Sequence of chain 1.C:
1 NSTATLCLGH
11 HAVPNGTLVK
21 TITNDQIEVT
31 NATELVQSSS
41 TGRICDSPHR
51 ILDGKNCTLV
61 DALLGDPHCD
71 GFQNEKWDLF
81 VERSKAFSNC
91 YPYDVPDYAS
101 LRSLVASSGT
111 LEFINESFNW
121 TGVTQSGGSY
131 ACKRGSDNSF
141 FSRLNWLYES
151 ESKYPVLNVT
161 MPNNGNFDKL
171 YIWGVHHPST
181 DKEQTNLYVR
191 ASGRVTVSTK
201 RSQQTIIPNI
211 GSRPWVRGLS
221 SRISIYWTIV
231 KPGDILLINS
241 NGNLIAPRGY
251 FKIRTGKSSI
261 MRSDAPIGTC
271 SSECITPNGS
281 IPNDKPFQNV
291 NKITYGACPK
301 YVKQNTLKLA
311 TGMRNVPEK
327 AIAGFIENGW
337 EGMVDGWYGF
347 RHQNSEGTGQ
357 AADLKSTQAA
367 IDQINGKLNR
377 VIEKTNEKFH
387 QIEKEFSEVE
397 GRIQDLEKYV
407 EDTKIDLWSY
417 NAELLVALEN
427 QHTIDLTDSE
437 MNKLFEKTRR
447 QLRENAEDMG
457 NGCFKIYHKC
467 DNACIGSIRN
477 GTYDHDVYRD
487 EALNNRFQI

Sequence of chain 1.A:
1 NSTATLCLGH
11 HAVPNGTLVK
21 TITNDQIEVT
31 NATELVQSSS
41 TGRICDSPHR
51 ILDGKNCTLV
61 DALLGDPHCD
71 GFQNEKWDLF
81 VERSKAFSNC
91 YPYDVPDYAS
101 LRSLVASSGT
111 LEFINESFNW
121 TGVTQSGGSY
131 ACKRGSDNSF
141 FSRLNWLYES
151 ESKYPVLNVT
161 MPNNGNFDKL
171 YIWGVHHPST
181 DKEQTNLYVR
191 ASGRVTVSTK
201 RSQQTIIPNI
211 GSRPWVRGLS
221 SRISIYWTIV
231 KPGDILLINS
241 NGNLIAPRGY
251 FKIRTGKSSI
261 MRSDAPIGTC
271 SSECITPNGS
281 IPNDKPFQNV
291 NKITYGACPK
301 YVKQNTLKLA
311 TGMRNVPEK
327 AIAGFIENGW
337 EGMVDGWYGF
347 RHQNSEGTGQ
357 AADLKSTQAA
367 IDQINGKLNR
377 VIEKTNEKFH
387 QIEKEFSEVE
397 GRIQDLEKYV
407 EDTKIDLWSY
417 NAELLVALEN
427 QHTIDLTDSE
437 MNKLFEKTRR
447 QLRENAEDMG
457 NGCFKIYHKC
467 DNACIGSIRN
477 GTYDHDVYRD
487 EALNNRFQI

The protein below binds the small molecule below.
Small molecule (SMILES): CC(=O)N[C@H]1[C@H](O[C@H]2[C@H](O)[C@@H](NC(C)=O)CO[C@@H]2CO)O[C@H](CO)[C@@H](O[C@@H]2O[C@H](CO)[C@@H](O)[C@H](O)[C@@H]2O)[C@@H]1O

Binding-site contacts:
Ligand atom C7 contacts residue PRO214 of chain 1.C at 4.3 Å (hydrophobic).
Ligand atom C4 contacts residue ASN158 of chain 1.A at 4.2 Å.
Ligand atom C5 contacts residue TRP215 of chain 1.C at 4.0 Å (hydrophobic).
Ligand atom C2 contacts residue TRP215 of chain 1.C at 4.4 Å (hydrophobic).
Ligand atom O3 contacts residue TRP215 of chain 1.C at 3.9 Å.
Ligand atom C2 contacts residue ASN158 of chain 1.A at 2.5 Å.
Ligand atom C7 contacts residue ASN158 of chain 1.A at 3.8 Å.
Ligand atom C1 contacts residue TRP215 of chain 1.C at 4.0 Å (hydrophobic).
Ligand atom C3 contacts residue ASN158 of chain 1.A at 3.8 Å.
Ligand atom C3 contacts residue TRP215 of chain 1.C at 4.4 Å (hydrophobic).
Ligand atom C8 contacts residue ILE235 of chain 1.A at 4.1 Å (hydrophobic).
Ligand atom C6 contacts residue THR160 of chain 1.A at 4.2 Å.
Ligand atom C7 contacts residue TRP215 of chain 1.C at 3.7 Å (hydrophobic).
Ligand atom C3 contacts residue SER212 of chain 1.C at 4.4 Å.
Ligand atom O6 contacts residue THR160 of chain 1.A at 4.4 Å.
Ligand atom O6 contacts residue TRP215 of chain 1.C at 4.0 Å.
Ligand atom C1 contacts residue SER212 of chain 1.C at 3.9 Å.
Ligand atom C1 contacts residue ASN158 of chain 1.A at 1.4 Å.
Ligand atom C2 contacts residue TRP215 of chain 1.C at 3.9 Å (hydrophobic).
Ligand atom O5 contacts residue TRP215 of chain 1.C at 4.3 Å.
Ligand atom C8 contacts residue PRO214 of chain 1.C at 4.2 Å (hydrophobic).
Ligand atom O7 contacts residue ARG213 of chain 1.C at 4.2 Å.
Ligand atom O7 contacts residue ASN158 of chain 1.A at 4.0 Å.
Ligand atom C8 contacts residue TRP215 of chain 1.C at 4.2 Å (hydrophobic).
Ligand atom O7 contacts residue TRP215 of chain 1.C at 2.9 Å (h-bond).
Ligand atom N2 contacts residue ASN158 of chain 1.A at 3.0 Å (h-bond).
Ligand atom O5 contacts residue TRP215 of chain 1.C at 4.2 Å.
Ligand atom C7 contacts residue SER212 of chain 1.C at 4.0 Å.
Ligand atom C4 contacts residue TRP215 of chain 1.C at 4.0 Å (hydrophobic).
Ligand atom C2 contacts residue SER212 of chain 1.C at 4.0 Å.
Ligand atom O7 contacts residue PRO214 of chain 1.C at 3.5 Å.
Ligand atom C5 contacts residue ASN158 of chain 1.A at 3.6 Å.
Ligand atom N2 contacts residue SER212 of chain 1.C at 3.1 Å (h-bond).
Ligand atom O5 contacts residue ASN158 of chain 1.A at 2.3 Å (h-bond).
Ligand atom C3 contacts residue TRP215 of chain 1.C at 4.2 Å (hydrophobic).
Ligand atom C8 contacts residue SER212 of chain 1.C at 3.8 Å.
Ligand atom C5 contacts residue LEU237 of chain 1.A at 4.2 Å (hydrophobic).